Sequence of chain 1.D:
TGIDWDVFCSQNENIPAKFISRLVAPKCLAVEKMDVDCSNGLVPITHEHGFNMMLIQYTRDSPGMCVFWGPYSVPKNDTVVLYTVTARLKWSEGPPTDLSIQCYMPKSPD

Binding-site contacts:
Ligand atom O5 contacts residue VAL85 of chain 1.D at 3.8 Å.
Ligand atom N2 contacts residue THR84 of chain 1.D at 4.4 Å.
Ligand atom C1 contacts residue THR84 of chain 1.D at 4.0 Å.
Ligand atom C6 contacts residue VAL85 of chain 1.D at 4.3 Å (hydrophobic).
Ligand atom O6 contacts residue TYR109 of chain 1.D at 4.3 Å.
Ligand atom C2 contacts residue ASN82 of chain 1.D at 2.4 Å.
Ligand atom C7 contacts residue ASN82 of chain 1.D at 3.4 Å.
Ligand atom C7 contacts residue LYS81 of chain 1.D at 4.3 Å.
Ligand atom C3 contacts residue ASN82 of chain 1.D at 3.7 Å.
Ligand atom C1 contacts residue ASN82 of chain 1.D at 1.4 Å.
Ligand atom C8 contacts residue LYS81 of chain 1.D at 3.8 Å.
Ligand atom O5 contacts residue ASN82 of chain 1.D at 2.4 Å (h-bond).
Ligand atom C4 contacts residue ASN82 of chain 1.D at 4.2 Å.
Ligand atom C1 contacts residue VAL85 of chain 1.D at 4.0 Å (hydrophobic).
Ligand atom O7 contacts residue ASN82 of chain 1.D at 3.6 Å (h-bond).
Ligand atom N2 contacts residue ASN82 of chain 1.D at 2.8 Å (h-bond).
Ligand atom C5 contacts residue VAL85 of chain 1.D at 4.0 Å (hydrophobic).
Ligand atom C5 contacts residue ASN82 of chain 1.D at 3.7 Å.
Ligand atom O7 contacts residue LYS81 of chain 1.D at 4.5 Å.
Ligand atom O6 contacts residue VAL85 of chain 1.D at 3.5 Å.
Ligand atom C8 contacts residue ASN82 of chain 1.D at 4.3 Å.

A protein and the small-molecule ligand that binds it are described below.
Small molecule (SMILES): CC(=O)N[C@@H]1[C@@H](O)[C@H](O)[C@@H](CO)O[C@H]1O